Binding-site contacts:
Ligand atom CG1 contacts residue ARG35 of chain 8.D at 4.2 Å.
Ligand atom CB contacts residue ARG29 of chain 8.D at 4.1 Å.
Ligand atom CG2 contacts residue ASP243 of chain 8.D at 3.3 Å.
Ligand atom OG contacts residue ARG29 of chain 8.D at 4.3 Å.
Ligand atom CA contacts residue ASP243 of chain 8.D at 4.3 Å.
Ligand atom O contacts residue ARG35 of chain 8.D at 3.1 Å (salt-bridge).
Ligand atom O contacts residue ARG29 of chain 8.D at 3.8 Å.
Ligand atom CD1 contacts residue LEU40 of chain 8.D at 3.8 Å (hydrophobic).
Ligand atom CD1 contacts residue ARG35 of chain 8.D at 4.5 Å.
Ligand atom CA contacts residue ARG35 of chain 8.D at 3.9 Å.
Ligand atom CA contacts residue ASP243 of chain 8.D at 4.4 Å.
Ligand atom CA contacts residue ASP243 of chain 8.D at 3.3 Å.
Ligand atom CA contacts residue ARG29 of chain 8.D at 4.0 Å.
Ligand atom CD1 contacts residue ARG29 of chain 8.D at 4.4 Å.
Ligand atom OG contacts residue ILE25 of chain 8.D at 4.0 Å.
Ligand atom C contacts residue ARG35 of chain 8.D at 3.6 Å.
Ligand atom O contacts residue ARG35 of chain 8.D at 3.4 Å (salt-bridge).
Ligand atom CG contacts residue LEU40 of chain 8.D at 4.4 Å (hydrophobic).
Ligand atom CD contacts residue ARG36 of chain 8.D at 4.1 Å.
Ligand atom NE2 contacts residue ARG36 of chain 8.D at 3.9 Å.
Ligand atom CB contacts residue ARG35 of chain 8.D at 4.1 Å.
Ligand atom CD1 contacts residue LEU32 of chain 8.D at 3.8 Å (hydrophobic).
Ligand atom CB contacts residue PRO43 of chain 8.D at 3.8 Å (hydrophobic).
Ligand atom C contacts residue ARG35 of chain 8.D at 4.4 Å.
Ligand atom CG2 contacts residue LEU40 of chain 8.D at 4.2 Å (hydrophobic).
Ligand atom CG2 contacts residue PRO43 of chain 8.D at 3.9 Å (hydrophobic).
Ligand atom O contacts residue ARG36 of chain 8.D at 3.6 Å (salt-bridge).
Ligand atom O contacts residue ASP243 of chain 8.D at 4.1 Å.
Ligand atom CB contacts residue ARG35 of chain 8.D at 3.5 Å.
Ligand atom CA contacts residue PRO43 of chain 8.D at 4.4 Å (hydrophobic).
Ligand atom N contacts residue ARG35 of chain 8.D at 4.1 Å.
Ligand atom OE1 contacts residue ARG36 of chain 8.D at 3.8 Å.
Ligand atom C contacts residue ASP243 of chain 8.D at 3.9 Å.
Ligand atom CB contacts residue ASP243 of chain 8.D at 4.3 Å.
Ligand atom N contacts residue PRO43 of chain 8.D at 4.4 Å.
Ligand atom C contacts residue ASP243 of chain 8.D at 3.8 Å.
Ligand atom C contacts residue ARG36 of chain 8.D at 3.2 Å.
Ligand atom CB contacts residue LEU40 of chain 8.D at 4.1 Å (hydrophobic).
Ligand atom N contacts residue ASP243 of chain 8.D at 2.8 Å (salt-bridge).
Ligand atom N contacts residue ASP243 of chain 8.D at 3.2 Å (salt-bridge).

Sequence of chain 8.D:
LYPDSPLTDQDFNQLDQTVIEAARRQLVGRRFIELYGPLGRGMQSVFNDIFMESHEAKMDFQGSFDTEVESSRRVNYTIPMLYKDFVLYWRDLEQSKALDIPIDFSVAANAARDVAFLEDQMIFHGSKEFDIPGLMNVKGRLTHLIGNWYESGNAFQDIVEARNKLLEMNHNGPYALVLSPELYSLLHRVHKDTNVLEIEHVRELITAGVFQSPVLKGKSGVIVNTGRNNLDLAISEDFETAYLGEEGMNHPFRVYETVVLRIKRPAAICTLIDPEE

A small-molecule ligand and the protein it binds are described below.
Small molecule (SMILES): CC[C@H](C)[C@H](NC(=O)[C@H](CC(C)C)NC(=O)[C@H](CO)NC(=O)CNC(=O)[C@@H](NC(=O)[C@@H](N)[C@@H](C)O)C(C)C)C(=O)N[C@H](C=O)CCC(N)=O